This small molecule binds to this protein.
Small molecule (SMILES): CC(=O)N[C@@H]1[C@@H](O)[C@H](O)[C@@H](CO)O[C@H]1O

Binding-site contacts:
Ligand atom N2 contacts residue ASN281 of chain 1.A at 2.9 Å (h-bond).
Ligand atom O5 contacts residue ASN281 of chain 1.A at 2.3 Å (h-bond).
Ligand atom C3 contacts residue ASN281 of chain 1.A at 3.7 Å.
Ligand atom C7 contacts residue ASN281 of chain 1.A at 3.8 Å.
Ligand atom C4 contacts residue ASN281 of chain 1.A at 4.2 Å.
Ligand atom O7 contacts residue ASN281 of chain 1.A at 4.3 Å.
Ligand atom C5 contacts residue ASN281 of chain 1.A at 3.7 Å.
Ligand atom C2 contacts residue ASN281 of chain 1.A at 2.4 Å.
Ligand atom C1 contacts residue ASN281 of chain 1.A at 1.4 Å.

Sequence of chain 1.A:
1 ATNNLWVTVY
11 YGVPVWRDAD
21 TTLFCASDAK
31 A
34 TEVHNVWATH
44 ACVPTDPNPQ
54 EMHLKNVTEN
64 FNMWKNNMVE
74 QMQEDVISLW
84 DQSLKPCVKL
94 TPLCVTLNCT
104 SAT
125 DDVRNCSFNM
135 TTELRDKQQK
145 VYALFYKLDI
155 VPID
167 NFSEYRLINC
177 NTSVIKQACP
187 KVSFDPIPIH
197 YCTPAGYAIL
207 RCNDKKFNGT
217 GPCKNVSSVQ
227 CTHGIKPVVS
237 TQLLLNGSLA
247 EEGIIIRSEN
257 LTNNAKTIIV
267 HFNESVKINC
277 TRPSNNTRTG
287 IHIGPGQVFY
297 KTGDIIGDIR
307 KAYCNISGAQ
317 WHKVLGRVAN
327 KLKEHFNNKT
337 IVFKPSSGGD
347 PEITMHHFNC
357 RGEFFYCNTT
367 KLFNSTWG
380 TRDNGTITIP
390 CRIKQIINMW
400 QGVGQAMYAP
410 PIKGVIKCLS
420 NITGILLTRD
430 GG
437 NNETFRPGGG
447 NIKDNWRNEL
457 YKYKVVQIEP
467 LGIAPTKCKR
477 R